The protein below binds the small molecule below.
Small molecule (SMILES): NNC(=O)c1ccccc1

Binding-site contacts:
Ligand atom CAB contacts residue HIS126 of chain 1.A at 3.9 Å.
Ligand atom CAB contacts residue ASN102 of chain 1.A at 4.0 Å.
Ligand atom CAJ contacts residue HIS126 of chain 1.A at 4.4 Å.
Ligand atom CAH contacts residue PHE60 of chain 1.A at 3.9 Å (hydrophobic).
Ligand atom OAA contacts residue ALA101 of chain 1.A at 3.4 Å.
Ligand atom NAC contacts residue ASN102 of chain 1.A at 4.1 Å.
Ligand atom CAJ contacts residue LEU122 of chain 1.A at 4.2 Å (hydrophobic).
Ligand atom CAH contacts residue WM41 of chain 1.C at 4.2 Å.
Ligand atom CAE contacts residue ARG55 of chain 1.A at 4.1 Å.
Ligand atom OAA contacts residue ASN102 of chain 1.A at 3.0 Å (h-bond).
Ligand atom CAH contacts residue ARG55 of chain 1.A at 4.0 Å.
Ligand atom CAI contacts residue MET61 of chain 1.A at 4.3 Å (hydrophobic).
Ligand atom CAG contacts residue PHE113 of chain 1.A at 3.6 Å (hydrophobic).
Ligand atom NAD contacts residue GLN63 of chain 1.A at 4.2 Å.
Ligand atom OAA contacts residue HIS126 of chain 1.A at 3.1 Å.
Ligand atom NAC contacts residue WM41 of chain 1.C at 3.4 Å (h-bond).
Ligand atom NAD contacts residue WM41 of chain 1.C at 3.1 Å (h-bond).
Ligand atom CAG contacts residue ALA101 of chain 1.A at 4.2 Å (hydrophobic).
Ligand atom NAC contacts residue ALA101 of chain 1.A at 4.3 Å.
Ligand atom NAC contacts residue GLN63 of chain 1.A at 4.0 Å.
Ligand atom CAI contacts residue LEU122 of chain 1.A at 4.2 Å (hydrophobic).
Ligand atom CAH contacts residue MET61 of chain 1.A at 4.4 Å (hydrophobic).
Ligand atom OAA contacts residue WM41 of chain 1.C at 3.2 Å (h-bond).
Ligand atom NAD contacts residue ASN102 of chain 1.A at 3.2 Å (h-bond).
Ligand atom CAI contacts residue PHE60 of chain 1.A at 3.6 Å (hydrophobic).
Ligand atom CAJ contacts residue PHE113 of chain 1.A at 3.5 Å (hydrophobic).
Ligand atom CAF contacts residue WM41 of chain 1.C at 3.9 Å.
Ligand atom CAF contacts residue HIS126 of chain 1.A at 3.9 Å.
Ligand atom CAE contacts residue WM41 of chain 1.C at 3.5 Å.
Ligand atom CAB contacts residue WM41 of chain 1.C at 3.4 Å.
Ligand atom CAB contacts residue ALA101 of chain 1.A at 3.8 Å (hydrophobic).
Ligand atom CAG contacts residue HIS126 of chain 1.A at 3.7 Å.

Sequence of chain 1.A:
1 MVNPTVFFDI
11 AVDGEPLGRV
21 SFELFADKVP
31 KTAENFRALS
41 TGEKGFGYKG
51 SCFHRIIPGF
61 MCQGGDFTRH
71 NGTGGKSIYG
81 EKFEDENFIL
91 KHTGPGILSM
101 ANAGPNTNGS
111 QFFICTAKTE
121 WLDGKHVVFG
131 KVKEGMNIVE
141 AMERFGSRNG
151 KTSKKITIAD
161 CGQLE